Sequence of chain 1.D:
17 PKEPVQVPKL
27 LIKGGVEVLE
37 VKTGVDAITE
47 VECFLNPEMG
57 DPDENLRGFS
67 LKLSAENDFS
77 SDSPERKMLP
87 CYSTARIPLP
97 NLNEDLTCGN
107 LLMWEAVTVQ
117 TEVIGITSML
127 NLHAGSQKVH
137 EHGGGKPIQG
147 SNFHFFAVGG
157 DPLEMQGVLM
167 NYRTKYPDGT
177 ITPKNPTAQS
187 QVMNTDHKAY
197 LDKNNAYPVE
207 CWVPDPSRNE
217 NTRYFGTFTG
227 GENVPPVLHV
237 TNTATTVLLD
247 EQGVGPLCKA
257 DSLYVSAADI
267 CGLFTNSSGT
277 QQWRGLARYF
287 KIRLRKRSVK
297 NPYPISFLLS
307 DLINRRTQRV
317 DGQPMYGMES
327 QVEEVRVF

Sequence of chain 1.E:
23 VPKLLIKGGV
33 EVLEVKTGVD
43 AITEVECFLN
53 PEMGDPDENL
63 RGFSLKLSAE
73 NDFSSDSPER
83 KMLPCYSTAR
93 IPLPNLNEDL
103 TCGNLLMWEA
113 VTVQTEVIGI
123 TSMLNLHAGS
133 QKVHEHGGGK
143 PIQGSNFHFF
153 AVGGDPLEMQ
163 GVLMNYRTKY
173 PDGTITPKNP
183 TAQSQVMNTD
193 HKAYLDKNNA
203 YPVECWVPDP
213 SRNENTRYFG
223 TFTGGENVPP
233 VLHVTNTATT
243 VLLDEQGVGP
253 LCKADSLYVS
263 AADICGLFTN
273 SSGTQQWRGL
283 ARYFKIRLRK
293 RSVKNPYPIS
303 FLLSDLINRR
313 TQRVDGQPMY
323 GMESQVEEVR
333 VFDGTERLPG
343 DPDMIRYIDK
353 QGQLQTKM

Binding-site contacts:
Ligand atom O1B contacts residue SER274 of chain 1.D at 2.4 Å (h-bond).
Ligand atom C6 contacts residue ASN272 of chain 1.D at 3.7 Å.
Ligand atom C11 contacts residue PHE75 of chain 1.E at 1.8 Å (hydrophobic).
Ligand atom C11 contacts residue PHE270 of chain 1.D at 3.9 Å (hydrophobic).
Ligand atom C5 contacts residue LYS68 of chain 1.D at 3.7 Å.
Ligand atom C9 contacts residue LYS68 of chain 1.D at 3.8 Å.
Ligand atom N5 contacts residue PHE75 of chain 1.E at 3.8 Å.
Ligand atom C10 contacts residue LYS68 of chain 1.D at 3.8 Å.
Ligand atom O1A contacts residue THR276 of chain 1.D at 2.6 Å (h-bond).
Ligand atom O1B contacts residue LYS68 of chain 1.D at 3.6 Å.
Ligand atom C11 contacts residue PHE65 of chain 1.D at 3.8 Å (hydrophobic).
Ligand atom O7 contacts residue LEU62 of chain 1.D at 3.5 Å.
Ligand atom C10 contacts residue LEU62 of chain 1.D at 3.5 Å (hydrophobic).
Ligand atom C1 contacts residue THR276 of chain 1.D at 3.4 Å.
Ligand atom O9 contacts residue LYS68 of chain 1.D at 2.8 Å (salt-bridge).
Ligand atom O10 contacts residue PHE75 of chain 1.E at 2.6 Å.
Ligand atom C6 contacts residue LYS68 of chain 1.D at 3.8 Å.
Ligand atom O10 contacts residue LEU62 of chain 1.D at 3.1 Å.
Ligand atom O1B contacts residue THR276 of chain 1.D at 3.5 Å (h-bond).
Ligand atom C11 contacts residue HIS138 of chain 1.C at 3.3 Å.
Ligand atom O8 contacts residue GLN278 of chain 1.D at 3.5 Å (h-bond).
Ligand atom C10 contacts residue PHE75 of chain 1.E at 2.7 Å (hydrophobic).
Ligand atom C11 contacts residue GLN278 of chain 1.D at 3.5 Å.
Ligand atom C11 contacts residue THR276 of chain 1.D at 3.4 Å.
Ligand atom C1 contacts residue SER274 of chain 1.D at 3.4 Å.
Ligand atom O1A contacts residue ASN272 of chain 1.D at 3.6 Å (h-bond).
Ligand atom C11 contacts residue LEU62 of chain 1.D at 3.9 Å (hydrophobic).
Ligand atom O1A contacts residue SER274 of chain 1.D at 3.8 Å.
Ligand atom C11 contacts residue LYS68 of chain 1.D at 3.7 Å.
Ligand atom C9 contacts residue GLN278 of chain 1.D at 3.2 Å.
Ligand atom C7 contacts residue GLN278 of chain 1.D at 3.8 Å.
Ligand atom N5 contacts residue GLN278 of chain 1.D at 3.9 Å.
Ligand atom C8 contacts residue GLN278 of chain 1.D at 3.7 Å.
Ligand atom C11 contacts residue ASN272 of chain 1.D at 3.6 Å.
Ligand atom N5 contacts residue LYS68 of chain 1.D at 2.9 Å (salt-bridge).
Ligand atom N5 contacts residue ASN272 of chain 1.D at 3.3 Å (h-bond).
Ligand atom O9 contacts residue LEU67 of chain 1.D at 3.2 Å.
Ligand atom O8 contacts residue ASN272 of chain 1.D at 3.4 Å (h-bond).
Ligand atom O8 contacts residue LYS68 of chain 1.D at 3.5 Å.
Ligand atom O8 contacts residue THR276 of chain 1.D at 3.8 Å.

A protein and the small-molecule ligand that binds it are described below.
Small molecule (SMILES): CC(=O)N[C@H]1[C@H]([C@H](O)[C@H](O)CO)O[C@@](O[C@H](CO)[C@@H](O)[C@@H]2O[C@@H](C(=O)O)C[C@H](O)[C@H]2NC(C)=O)(C(=O)O)C[C@@H]1O

Sequence of chain 1.C:
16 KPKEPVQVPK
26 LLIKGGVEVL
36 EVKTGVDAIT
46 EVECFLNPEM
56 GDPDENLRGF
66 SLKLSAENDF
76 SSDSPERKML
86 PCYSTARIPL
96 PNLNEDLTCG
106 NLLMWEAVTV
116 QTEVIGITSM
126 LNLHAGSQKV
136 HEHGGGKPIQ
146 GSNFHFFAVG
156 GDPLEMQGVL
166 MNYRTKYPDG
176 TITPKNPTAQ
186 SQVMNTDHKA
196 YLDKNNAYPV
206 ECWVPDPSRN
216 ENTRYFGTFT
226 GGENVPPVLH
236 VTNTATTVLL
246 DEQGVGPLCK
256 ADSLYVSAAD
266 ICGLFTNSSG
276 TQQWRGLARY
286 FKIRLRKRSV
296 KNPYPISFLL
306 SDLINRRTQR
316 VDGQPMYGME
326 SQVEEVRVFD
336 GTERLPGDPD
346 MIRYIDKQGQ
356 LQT